Binding-site contacts:
Ligand atom C10 contacts residue GLY259 of chain 1.A at 4.2 Å.
Ligand atom BR2 contacts residue LYS258 of chain 1.A at 4.2 Å.
Ligand atom O12 contacts residue GLY259 of chain 1.A at 3.6 Å.
Ligand atom O11 contacts residue ASN270 of chain 1.A at 3.7 Å.
Ligand atom BR2 contacts residue GLY259 of chain 1.A at 3.7 Å.
Ligand atom O11 contacts residue GLY259 of chain 1.A at 4.4 Å.

Sequence of chain 1.A:
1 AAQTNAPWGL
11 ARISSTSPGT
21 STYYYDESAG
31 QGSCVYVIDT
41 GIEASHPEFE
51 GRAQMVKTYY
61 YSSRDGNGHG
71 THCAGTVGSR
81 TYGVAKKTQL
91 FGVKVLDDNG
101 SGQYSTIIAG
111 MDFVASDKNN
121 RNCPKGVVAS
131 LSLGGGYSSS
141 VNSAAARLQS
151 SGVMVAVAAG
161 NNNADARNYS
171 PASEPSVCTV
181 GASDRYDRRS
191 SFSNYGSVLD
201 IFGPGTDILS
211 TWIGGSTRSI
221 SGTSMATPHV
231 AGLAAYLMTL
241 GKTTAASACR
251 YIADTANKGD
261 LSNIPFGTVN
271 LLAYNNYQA

The small molecule below binds the protein below.
Small molecule (SMILES): Nc1c(Br)c(C(=O)O)c(Br)c(C(=O)O)c1Br